Sequence of chain 1.C:
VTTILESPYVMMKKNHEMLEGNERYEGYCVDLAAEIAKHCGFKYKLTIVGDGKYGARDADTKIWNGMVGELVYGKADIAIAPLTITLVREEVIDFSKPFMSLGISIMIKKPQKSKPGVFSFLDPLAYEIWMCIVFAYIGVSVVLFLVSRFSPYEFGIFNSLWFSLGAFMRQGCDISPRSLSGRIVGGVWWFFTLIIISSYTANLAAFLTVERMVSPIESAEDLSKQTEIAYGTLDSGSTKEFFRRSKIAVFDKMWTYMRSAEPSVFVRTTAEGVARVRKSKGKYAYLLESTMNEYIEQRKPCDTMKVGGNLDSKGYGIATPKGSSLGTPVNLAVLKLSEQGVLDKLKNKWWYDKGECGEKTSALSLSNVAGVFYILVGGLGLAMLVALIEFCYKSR

The protein below binds the small molecule below.
Small molecule (SMILES): NS(=O)(=O)c1cccc2c1c([N+](=O)[O-])cc1[nH]c(=O)c(=O)[nH]c12

Binding-site contacts:
Ligand atom C08 contacts residue TYR471 of chain 1.C at 3.7 Å (hydrophobic).
Ligand atom N18 contacts residue TYR471 of chain 1.C at 3.5 Å.
Ligand atom O20 contacts residue THR501 of chain 1.C at 3.0 Å (h-bond).
Ligand atom O20 contacts residue PRO499 of chain 1.C at 3.7 Å.
Ligand atom O17 contacts residue TYR753 of chain 1.C at 2.6 Å (h-bond).
Ligand atom C19 contacts residue LEU500 of chain 1.C at 4.1 Å (hydrophobic).
Ligand atom C06 contacts residue TYR471 of chain 1.C at 3.3 Å (hydrophobic).
Ligand atom N15 contacts residue TYR753 of chain 1.C at 3.5 Å (h-bond).
Ligand atom O13 contacts residue MET729 of chain 1.C at 3.6 Å.
Ligand atom C10 contacts residue GLU726 of chain 1.C at 4.2 Å.
Ligand atom O20 contacts residue LEU500 of chain 1.C at 3.4 Å.
Ligand atom N18 contacts residue PRO499 of chain 1.C at 2.6 Å (h-bond).
Ligand atom O17 contacts residue THR728 of chain 1.C at 4.1 Å.
Ligand atom O20 contacts residue TYR471 of chain 1.C at 3.5 Å.
Ligand atom C19 contacts residue PRO499 of chain 1.C at 3.6 Å (hydrophobic).
Ligand atom O16 contacts residue TYR471 of chain 1.C at 3.0 Å (h-bond).
Ligand atom C06 contacts residue TYR753 of chain 1.C at 3.6 Å (hydrophobic).
Ligand atom O22 contacts residue ARG506 of chain 1.C at 2.4 Å (salt-bridge).
Ligand atom O22 contacts residue TYR471 of chain 1.C at 4.1 Å.
Ligand atom C21 contacts residue ARG506 of chain 1.C at 3.3 Å.
Ligand atom O12 contacts residue THR707 of chain 1.C at 3.2 Å.
Ligand atom C07 contacts residue TYR471 of chain 1.C at 3.2 Å (hydrophobic).
Ligand atom O13 contacts residue GLU726 of chain 1.C at 3.9 Å.
Ligand atom O12 contacts residue MET729 of chain 1.C at 4.0 Å.
Ligand atom N15 contacts residue TYR471 of chain 1.C at 3.5 Å (h-bond).
Ligand atom C19 contacts residue ARG506 of chain 1.C at 3.5 Å.
Ligand atom N23 contacts residue TYR471 of chain 1.C at 3.6 Å.
Ligand atom C03 contacts residue TYR471 of chain 1.C at 3.7 Å (hydrophobic).
Ligand atom C04 contacts residue TYR471 of chain 1.C at 3.2 Å (hydrophobic).
Ligand atom C19 contacts residue TYR471 of chain 1.C at 3.4 Å (hydrophobic).
Ligand atom C05 contacts residue TYR471 of chain 1.C at 3.2 Å (hydrophobic).
Ligand atom N14 contacts residue TYR471 of chain 1.C at 3.9 Å.
Ligand atom C19 contacts residue THR501 of chain 1.C at 3.5 Å.
Ligand atom C05 contacts residue PRO499 of chain 1.C at 3.3 Å (hydrophobic).
Ligand atom C21 contacts residue TYR471 of chain 1.C at 3.5 Å (hydrophobic).
Ligand atom N18 contacts residue THR501 of chain 1.C at 3.7 Å.
Ligand atom C07 contacts residue TYR753 of chain 1.C at 3.8 Å (hydrophobic).
Ligand atom C06 contacts residue PRO499 of chain 1.C at 3.2 Å (hydrophobic).
Ligand atom N18 contacts residue LEU500 of chain 1.C at 4.0 Å.
Ligand atom O20 contacts residue ARG506 of chain 1.C at 2.7 Å (salt-bridge).